Binding-site contacts:
Ligand atom C7 contacts residue ASN265 of chain 1.A at 3.5 Å.
Ligand atom C3 contacts residue ASN265 of chain 1.A at 3.8 Å.
Ligand atom N2 contacts residue ASN265 of chain 1.A at 2.9 Å (h-bond).
Ligand atom C1 contacts residue ASN265 of chain 1.A at 1.4 Å.
Ligand atom C2 contacts residue ASN265 of chain 1.A at 2.5 Å.
Ligand atom C8 contacts residue SER303 of chain 1.A at 3.5 Å.
Ligand atom C6 contacts residue ASN265 of chain 1.A at 4.2 Å.
Ligand atom C5 contacts residue GLN263 of chain 1.A at 4.3 Å.
Ligand atom O7 contacts residue ASN265 of chain 1.A at 3.6 Å.
Ligand atom C5 contacts residue ASN265 of chain 1.A at 3.7 Å.
Ligand atom C8 contacts residue VAL302 of chain 1.A at 3.8 Å (hydrophobic).
Ligand atom O5 contacts residue ASN265 of chain 1.A at 2.4 Å (h-bond).
Ligand atom C8 contacts residue GLN263 of chain 1.A at 4.4 Å.
Ligand atom C4 contacts residue ASN265 of chain 1.A at 4.2 Å.

This small molecule binds to this protein.
Small molecule (SMILES): CC(=O)N[C@H]1[C@H](O[C@H]2[C@H](O)[C@@H](NC(C)=O)CO[C@@H]2CO)O[C@H](CO)[C@@H](O)[C@@H]1O

Sequence of chain 1.A:
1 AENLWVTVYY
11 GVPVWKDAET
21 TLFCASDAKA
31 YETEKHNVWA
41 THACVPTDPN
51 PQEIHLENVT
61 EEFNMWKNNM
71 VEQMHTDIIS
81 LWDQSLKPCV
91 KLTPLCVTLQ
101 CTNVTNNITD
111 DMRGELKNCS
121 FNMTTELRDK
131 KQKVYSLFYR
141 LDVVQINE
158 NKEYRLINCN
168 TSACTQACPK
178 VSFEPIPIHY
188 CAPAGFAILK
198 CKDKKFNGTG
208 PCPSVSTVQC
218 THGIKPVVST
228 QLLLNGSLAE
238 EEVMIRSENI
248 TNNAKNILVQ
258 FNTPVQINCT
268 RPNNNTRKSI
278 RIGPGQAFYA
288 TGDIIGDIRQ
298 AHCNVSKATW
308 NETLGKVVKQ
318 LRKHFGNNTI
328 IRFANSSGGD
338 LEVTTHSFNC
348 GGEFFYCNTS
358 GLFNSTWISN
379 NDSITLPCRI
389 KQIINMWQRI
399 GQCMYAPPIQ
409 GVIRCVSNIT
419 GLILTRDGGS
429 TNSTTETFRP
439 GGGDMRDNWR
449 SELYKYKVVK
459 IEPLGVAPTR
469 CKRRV